Sequence of chain 1.C:
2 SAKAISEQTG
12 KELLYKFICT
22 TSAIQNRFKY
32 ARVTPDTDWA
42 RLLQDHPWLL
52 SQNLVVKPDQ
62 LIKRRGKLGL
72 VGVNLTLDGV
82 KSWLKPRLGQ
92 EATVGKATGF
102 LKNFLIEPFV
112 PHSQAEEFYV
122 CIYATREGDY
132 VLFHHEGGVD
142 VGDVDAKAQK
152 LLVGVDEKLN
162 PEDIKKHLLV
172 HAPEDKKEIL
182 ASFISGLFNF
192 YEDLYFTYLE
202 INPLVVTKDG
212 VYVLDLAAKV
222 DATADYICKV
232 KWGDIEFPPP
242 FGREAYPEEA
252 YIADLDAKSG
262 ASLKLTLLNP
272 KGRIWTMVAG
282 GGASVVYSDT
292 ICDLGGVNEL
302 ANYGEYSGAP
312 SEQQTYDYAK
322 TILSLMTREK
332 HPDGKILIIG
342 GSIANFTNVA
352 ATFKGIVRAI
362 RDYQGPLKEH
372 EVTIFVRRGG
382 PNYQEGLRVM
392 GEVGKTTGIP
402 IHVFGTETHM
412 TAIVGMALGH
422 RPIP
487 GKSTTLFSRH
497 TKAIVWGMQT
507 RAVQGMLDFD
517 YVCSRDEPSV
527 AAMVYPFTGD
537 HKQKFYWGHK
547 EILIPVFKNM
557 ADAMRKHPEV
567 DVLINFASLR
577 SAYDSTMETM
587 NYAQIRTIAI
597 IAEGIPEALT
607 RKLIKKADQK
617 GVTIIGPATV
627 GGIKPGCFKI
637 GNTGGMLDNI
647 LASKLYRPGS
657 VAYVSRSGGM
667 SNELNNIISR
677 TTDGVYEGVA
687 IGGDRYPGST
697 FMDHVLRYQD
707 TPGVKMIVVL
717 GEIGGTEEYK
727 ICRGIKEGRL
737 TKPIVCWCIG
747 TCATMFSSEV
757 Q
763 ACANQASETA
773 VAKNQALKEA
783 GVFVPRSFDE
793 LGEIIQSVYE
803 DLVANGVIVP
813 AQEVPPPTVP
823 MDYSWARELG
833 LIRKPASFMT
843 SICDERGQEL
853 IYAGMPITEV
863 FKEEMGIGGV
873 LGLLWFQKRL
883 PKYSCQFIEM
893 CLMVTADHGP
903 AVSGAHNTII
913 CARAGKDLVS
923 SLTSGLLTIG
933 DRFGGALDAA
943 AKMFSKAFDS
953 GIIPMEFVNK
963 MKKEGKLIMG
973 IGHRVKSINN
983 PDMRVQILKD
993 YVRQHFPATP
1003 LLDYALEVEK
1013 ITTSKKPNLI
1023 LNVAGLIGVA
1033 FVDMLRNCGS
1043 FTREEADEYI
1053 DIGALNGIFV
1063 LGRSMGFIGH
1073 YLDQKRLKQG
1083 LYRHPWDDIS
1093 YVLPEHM

A protein and the small-molecule ligand that binds it are described below.
Small molecule (SMILES): CC(C)(COP(=O)(O)OP(=O)(O)OC[C@H]1O[C@@H](n2cnc3c(N)ncnc32)[C@H](O)[C@@H]1OP(=O)(O)O)[C@@H](O)C(=O)NCCC(=O)NCCSC(=O)C[C@@](O)(CC(=O)O)C(=O)O

Binding-site contacts:
Ligand atom O3 contacts residue LYS1018 of chain 1.C at 3.5 Å (salt-bridge).
Ligand atom O20 contacts residue THR348 of chain 1.A at 3.0 Å (h-bond).
Ligand atom N1 contacts residue LEU1021 of chain 1.C at 3.4 Å.
Ligand atom N6 contacts residue ILE597 of chain 1.A at 3.4 Å.
Ligand atom N4 contacts residue ILE973 of chain 1.C at 3.0 Å (h-bond).
Ligand atom O16 contacts residue ARG379 of chain 1.A at 3.3 Å (salt-bridge).
Ligand atom C2 contacts residue PHE572 of chain 1.A at 3.4 Å (hydrophobic).
Ligand atom C4 contacts residue LYS1018 of chain 1.C at 3.5 Å.
Ligand atom P2 contacts residue SER574 of chain 1.A at 3.5 Å.
Ligand atom N contacts residue LEU1021 of chain 1.C at 3.5 Å.
Ligand atom O19 contacts residue ALA345 of chain 1.A at 3.5 Å.
Ligand atom O18 contacts residue ASN346 of chain 1.A at 3.3 Å (h-bond).
Ligand atom O18 contacts residue PHE347 of chain 1.A at 3.1 Å (h-bond).
Ligand atom O19 contacts residue ASN346 of chain 1.A at 2.8 Å (h-bond).
Ligand atom C2 contacts residue GLN505 of chain 1.A at 3.5 Å.
Ligand atom O11 contacts residue LYS964 of chain 1.C at 3.0 Å (salt-bridge).
Ligand atom O18 contacts residue THR348 of chain 1.A at 2.9 Å (h-bond).
Ligand atom O7 contacts residue LEU1021 of chain 1.C at 3.2 Å.
Ligand atom C25 contacts residue ARG379 of chain 1.A at 3.6 Å.
Ligand atom O11 contacts residue LYS1017 of chain 1.C at 2.9 Å (salt-bridge).
Ligand atom O8 contacts residue PHE533 of chain 1.A at 3.5 Å.
Ligand atom C26 contacts residue ASN346 of chain 1.A at 3.4 Å.
Ligand atom O20 contacts residue GLY309 of chain 1.A at 3.4 Å (h-bond).
Ligand atom O17 contacts residue ALA345 of chain 1.A at 3.5 Å.
Ligand atom N4 contacts residue ILE970 of chain 1.C at 3.6 Å (h-bond).
Ligand atom C22 contacts residue PO41 of chain 1.J at 3.6 Å.
Ligand atom O12 contacts residue SER574 of chain 1.A at 2.2 Å (h-bond).
Ligand atom N4 contacts residue COA1 of chain 1.P at 3.5 Å (h-bond).
Ligand atom O12 contacts residue ARG576 of chain 1.A at 2.6 Å (salt-bridge).
Ligand atom O11 contacts residue ARG576 of chain 1.A at 3.3 Å (salt-bridge).
Ligand atom N3 contacts residue ILE970 of chain 1.C at 3.1 Å (h-bond).
Ligand atom O10 contacts residue SER577 of chain 1.A at 2.4 Å (h-bond).
Ligand atom P2 contacts residue ARG576 of chain 1.A at 3.5 Å.
Ligand atom C10 contacts residue LEU969 of chain 1.C at 3.4 Å (hydrophobic).
Ligand atom O14 contacts residue ASN638 of chain 1.A at 2.5 Å (h-bond).
Ligand atom O16 contacts residue THR348 of chain 1.A at 2.8 Å (h-bond).
Ligand atom O17 contacts residue ARG379 of chain 1.A at 3.0 Å (salt-bridge).
Ligand atom C18 contacts residue ASN638 of chain 1.A at 3.5 Å.
Ligand atom O10 contacts residue LYS964 of chain 1.C at 3.5 Å.
Ligand atom C24 contacts residue PO41 of chain 1.J at 3.4 Å.

Sequence of chain 1.A:
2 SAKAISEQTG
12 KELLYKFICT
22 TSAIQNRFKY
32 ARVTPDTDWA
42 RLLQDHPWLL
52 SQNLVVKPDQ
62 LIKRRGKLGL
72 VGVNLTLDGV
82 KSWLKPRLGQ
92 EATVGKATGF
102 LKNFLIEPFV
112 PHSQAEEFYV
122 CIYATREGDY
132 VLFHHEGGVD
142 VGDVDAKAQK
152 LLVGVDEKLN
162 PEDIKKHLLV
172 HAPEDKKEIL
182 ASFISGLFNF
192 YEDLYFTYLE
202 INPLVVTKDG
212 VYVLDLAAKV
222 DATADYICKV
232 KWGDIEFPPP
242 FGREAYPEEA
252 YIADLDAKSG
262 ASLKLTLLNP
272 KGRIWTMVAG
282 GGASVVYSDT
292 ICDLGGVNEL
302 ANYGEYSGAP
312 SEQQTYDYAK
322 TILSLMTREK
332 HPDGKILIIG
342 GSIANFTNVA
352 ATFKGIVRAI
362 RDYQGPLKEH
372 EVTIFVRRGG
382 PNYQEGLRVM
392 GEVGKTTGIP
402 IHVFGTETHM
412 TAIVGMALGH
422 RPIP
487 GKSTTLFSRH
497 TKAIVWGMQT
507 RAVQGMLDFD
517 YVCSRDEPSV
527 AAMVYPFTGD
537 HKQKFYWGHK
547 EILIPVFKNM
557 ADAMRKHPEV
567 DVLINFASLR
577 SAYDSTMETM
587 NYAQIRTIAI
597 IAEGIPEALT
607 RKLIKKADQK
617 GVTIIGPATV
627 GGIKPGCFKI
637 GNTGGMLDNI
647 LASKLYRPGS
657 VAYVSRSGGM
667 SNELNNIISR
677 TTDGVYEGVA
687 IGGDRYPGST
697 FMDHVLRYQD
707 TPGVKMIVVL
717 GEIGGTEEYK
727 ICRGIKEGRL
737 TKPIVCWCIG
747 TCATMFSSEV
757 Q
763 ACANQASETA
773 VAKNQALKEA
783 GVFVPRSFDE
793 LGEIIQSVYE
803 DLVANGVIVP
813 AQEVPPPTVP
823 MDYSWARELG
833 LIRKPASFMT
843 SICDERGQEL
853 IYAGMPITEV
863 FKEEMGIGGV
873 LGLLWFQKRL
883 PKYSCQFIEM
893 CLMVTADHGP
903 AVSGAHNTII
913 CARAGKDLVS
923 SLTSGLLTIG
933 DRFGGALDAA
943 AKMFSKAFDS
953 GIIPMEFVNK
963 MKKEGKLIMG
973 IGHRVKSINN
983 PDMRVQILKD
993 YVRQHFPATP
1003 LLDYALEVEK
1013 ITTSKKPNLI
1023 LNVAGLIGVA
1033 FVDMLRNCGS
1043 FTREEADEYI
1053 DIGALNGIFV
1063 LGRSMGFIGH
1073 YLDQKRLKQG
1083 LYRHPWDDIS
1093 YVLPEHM